Binding-site contacts:
Ligand atom C2 contacts residue ASN315 of chain 56.K at 2.5 Å.
Ligand atom C6 contacts residue ASN315 of chain 56.K at 4.5 Å.
Ligand atom N2 contacts residue ASN315 of chain 56.K at 2.8 Å (h-bond).
Ligand atom C4 contacts residue ASN315 of chain 56.K at 4.3 Å.
Ligand atom O5 contacts residue VAL314 of chain 56.K at 3.8 Å.
Ligand atom C6 contacts residue THR313 of chain 56.K at 4.5 Å.
Ligand atom C8 contacts residue ASN315 of chain 56.K at 3.5 Å.
Ligand atom C7 contacts residue ASN315 of chain 56.K at 3.3 Å.
Ligand atom C1 contacts residue VAL314 of chain 56.K at 4.4 Å (hydrophobic).
Ligand atom C8 contacts residue ILE281 of chain 56.K at 4.5 Å (hydrophobic).
Ligand atom C5 contacts residue ASN315 of chain 56.K at 3.7 Å.
Ligand atom C1 contacts residue ASN315 of chain 56.K at 1.4 Å.
Ligand atom O5 contacts residue THR313 of chain 56.K at 4.3 Å.
Ligand atom C3 contacts residue ASN315 of chain 56.K at 3.8 Å.
Ligand atom O7 contacts residue ASN315 of chain 56.K at 4.2 Å.
Ligand atom O5 contacts residue ASN315 of chain 56.K at 2.4 Å (h-bond).

This small molecule binds to this protein.
Small molecule (SMILES): CC(=O)N[C@@H]1[C@@H](O)[C@H](O)[C@@H](CO)O[C@H]1O

Sequence of chain 56.K:
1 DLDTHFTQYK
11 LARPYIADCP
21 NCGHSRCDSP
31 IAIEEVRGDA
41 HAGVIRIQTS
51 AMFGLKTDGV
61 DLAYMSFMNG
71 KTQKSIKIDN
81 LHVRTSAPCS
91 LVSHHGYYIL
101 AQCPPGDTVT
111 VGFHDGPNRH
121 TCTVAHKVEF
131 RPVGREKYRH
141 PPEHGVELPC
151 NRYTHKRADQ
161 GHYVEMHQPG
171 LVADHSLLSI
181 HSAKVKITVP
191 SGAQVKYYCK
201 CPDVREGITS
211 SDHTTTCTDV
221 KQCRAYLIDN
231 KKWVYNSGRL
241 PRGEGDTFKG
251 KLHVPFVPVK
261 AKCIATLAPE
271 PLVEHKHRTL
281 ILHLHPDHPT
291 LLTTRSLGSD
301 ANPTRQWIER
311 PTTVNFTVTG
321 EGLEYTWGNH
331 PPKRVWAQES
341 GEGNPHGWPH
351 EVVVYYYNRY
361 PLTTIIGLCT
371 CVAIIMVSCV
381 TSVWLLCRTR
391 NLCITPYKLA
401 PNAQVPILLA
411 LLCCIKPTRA